A protein and the small-molecule ligand that binds it are described below.
Small molecule (SMILES): COc1cc(C)c(S(=O)(=O)N[C@@H](CC(=O)O)C(=O)N[C@H](Cc2ccc(C(=N)N)cc2)C(=O)N2CCCCC2)c(C)c1C

Sequence of chain 1.B:
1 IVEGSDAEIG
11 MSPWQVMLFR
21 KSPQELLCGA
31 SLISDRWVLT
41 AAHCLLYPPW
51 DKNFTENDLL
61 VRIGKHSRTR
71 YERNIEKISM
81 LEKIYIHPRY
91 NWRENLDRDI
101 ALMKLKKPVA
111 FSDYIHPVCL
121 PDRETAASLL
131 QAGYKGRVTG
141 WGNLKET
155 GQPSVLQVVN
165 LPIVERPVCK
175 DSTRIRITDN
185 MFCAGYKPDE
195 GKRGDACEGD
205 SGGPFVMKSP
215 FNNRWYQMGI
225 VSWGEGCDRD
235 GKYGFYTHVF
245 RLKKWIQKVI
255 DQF

Binding-site contacts:
Ligand atom N58 contacts residue GLY230 of chain 1.B at 2.9 Å (h-bond).
Ligand atom N59 contacts residue GLY238 of chain 1.B at 3.4 Å.
Ligand atom C42 contacts residue SER205 of chain 1.B at 3.6 Å.
Ligand atom C53 contacts residue GLY230 of chain 1.B at 3.6 Å.
Ligand atom N23 contacts residue GLY228 of chain 1.B at 2.8 Å (h-bond).
Ligand atom C19 contacts residue TYR47 of chain 1.B at 3.6 Å (hydrophobic).
Ligand atom O36 contacts residue GLY228 of chain 1.B at 3.1 Å (h-bond).
Ligand atom C62 contacts residue TRP50 of chain 1.B at 3.4 Å (hydrophobic).
Ligand atom C61 contacts residue HIS43 of chain 1.B at 3.4 Å.
Ligand atom O43 contacts residue HIS43 of chain 1.B at 3.7 Å.
Ligand atom O36 contacts residue TRP227 of chain 1.B at 3.3 Å.
Ligand atom C19 contacts residue GLU94 of chain 1.B at 3.5 Å.
Ligand atom C44 contacts residue SER205 of chain 1.B at 2.8 Å.
Ligand atom C31 contacts residue GLY228 of chain 1.B at 3.3 Å.
Ligand atom C41 contacts residue SER205 of chain 1.B at 3.6 Å.
Ligand atom C55 contacts residue GLY228 of chain 1.B at 3.6 Å.
Ligand atom C55 contacts residue TRP227 of chain 1.B at 3.4 Å (hydrophobic).
Ligand atom C65 contacts residue LEU96 of chain 1.B at 3.5 Å (hydrophobic).
Ligand atom C17 contacts residue GLY228 of chain 1.B at 3.6 Å.
Ligand atom O43 contacts residue SER205 of chain 1.B at 3.2 Å (h-bond).
Ligand atom C57 contacts residue ALA200 of chain 1.B at 3.4 Å (hydrophobic).
Ligand atom C19 contacts residue TRP92 of chain 1.B at 3.5 Å (hydrophobic).
Ligand atom C56 contacts residue TRP227 of chain 1.B at 3.6 Å (hydrophobic).
Ligand atom C56 contacts residue SER226 of chain 1.B at 3.6 Å.
Ligand atom O11 contacts residue LEU96 of chain 1.B at 3.4 Å.
Ligand atom N58 contacts residue ALA200 of chain 1.B at 3.1 Å (h-bond).
Ligand atom C17 contacts residue TRP227 of chain 1.B at 3.4 Å (hydrophobic).
Ligand atom C42 contacts residue HIS43 of chain 1.B at 3.5 Å.
Ligand atom C54 contacts residue GLY228 of chain 1.B at 3.7 Å.
Ligand atom O34 contacts residue GLY230 of chain 1.B at 2.9 Å (h-bond).
Ligand atom N58 contacts residue ASP199 of chain 1.B at 2.8 Å (salt-bridge).
Ligand atom N59 contacts residue ASP199 of chain 1.B at 2.9 Å (salt-bridge).
Ligand atom C15 contacts residue TYR47 of chain 1.B at 3.5 Å (hydrophobic).
Ligand atom C57 contacts residue ASP199 of chain 1.B at 3.7 Å.
Ligand atom C63 contacts residue TYR47 of chain 1.B at 3.5 Å (hydrophobic).
Ligand atom O11 contacts residue GLU94 of chain 1.B at 3.5 Å (salt-bridge).
Ligand atom C35 contacts residue GLY228 of chain 1.B at 3.6 Å.
Ligand atom C30 contacts residue GLY228 of chain 1.B at 3.4 Å.
Ligand atom N58 contacts residue CYS231 of chain 1.B at 3.7 Å.
Ligand atom N60 contacts residue HIS43 of chain 1.B at 3.4 Å.